Sequence of chain 1.A:
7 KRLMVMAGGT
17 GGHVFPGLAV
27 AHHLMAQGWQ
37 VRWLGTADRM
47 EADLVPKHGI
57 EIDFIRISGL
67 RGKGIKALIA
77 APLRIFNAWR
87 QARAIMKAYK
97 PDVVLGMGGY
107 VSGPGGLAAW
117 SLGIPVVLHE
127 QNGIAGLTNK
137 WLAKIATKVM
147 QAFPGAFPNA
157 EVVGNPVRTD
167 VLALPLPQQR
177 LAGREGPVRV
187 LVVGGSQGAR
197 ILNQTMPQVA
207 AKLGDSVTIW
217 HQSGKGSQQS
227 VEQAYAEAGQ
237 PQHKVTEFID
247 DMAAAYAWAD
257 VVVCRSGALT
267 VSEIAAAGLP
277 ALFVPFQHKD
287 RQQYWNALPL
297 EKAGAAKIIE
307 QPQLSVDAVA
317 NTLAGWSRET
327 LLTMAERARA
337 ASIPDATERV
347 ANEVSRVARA

A small-molecule ligand and the protein it binds are described below.
Small molecule (SMILES): CC(=O)N[C@H]1[C@@H](O[P](=O)(O)O[P](=O)(O)OC[C@H]2O[C@@H](n3ccc(=O)[nH]c3=O)[C@H](O)[C@@H]2O)O[C@H](CO)[C@@H](O)[C@@H]1O

Binding-site contacts:
Ligand atom O2' contacts residue ARG164 of chain 1.A at 2.7 Å (salt-bridge).
Ligand atom O7' contacts residue PHE282 of chain 1.A at 3.4 Å.
Ligand atom O2' contacts residue GLU269 of chain 1.A at 2.7 Å (salt-bridge).
Ligand atom O2A contacts residue THR266 of chain 1.A at 3.2 Å (h-bond).
Ligand atom C5B contacts residue THR266 of chain 1.A at 3.5 Å.
Ligand atom C3' contacts residue GLN288 of chain 1.A at 3.5 Å.
Ligand atom O2 contacts residue ARG164 of chain 1.A at 3.1 Å (salt-bridge).
Ligand atom O2' contacts residue MET248 of chain 1.A at 3.4 Å.
Ligand atom O2A contacts residue LEU265 of chain 1.A at 3.5 Å (h-bond).
Ligand atom N3 contacts residue MET248 of chain 1.A at 3.5 Å (h-bond).
Ligand atom O4' contacts residue GLY263 of chain 1.A at 3.3 Å.
Ligand atom O6' contacts residue GLY18 of chain 1.A at 3.3 Å.
Ligand atom O2 contacts residue MET248 of chain 1.A at 3.6 Å.
Ligand atom O1B contacts residue SER192 of chain 1.A at 3.5 Å (h-bond).
Ligand atom O3' contacts residue GLN289 of chain 1.A at 2.7 Å (h-bond).
Ligand atom O2 contacts residue PHE244 of chain 1.A at 3.5 Å.
Ligand atom O4' contacts residue ASN292 of chain 1.A at 3.5 Å (h-bond).
Ligand atom C2B contacts residue GLU269 of chain 1.A at 3.3 Å.
Ligand atom C3' contacts residue GLN289 of chain 1.A at 3.3 Å.
Ligand atom O4' contacts residue ALA264 of chain 1.A at 2.9 Å (h-bond).
Ligand atom C1B contacts residue GOL1 of chain 1.E at 3.6 Å.
Ligand atom O3B contacts residue GLU269 of chain 1.A at 2.6 Å (salt-bridge).
Ligand atom O3B contacts residue GOL1 of chain 1.E at 3.1 Å.
Ligand atom O2 contacts residue ILE245 of chain 1.A at 3.5 Å (h-bond).
Ligand atom O4 contacts residue GLN218 of chain 1.A at 3.2 Å.
Ligand atom O4' contacts residue GLN288 of chain 1.A at 3.3 Å (h-bond).
Ligand atom C4' contacts residue GLN288 of chain 1.A at 3.5 Å.
Ligand atom C4' contacts residue ASN128 of chain 1.A at 3.5 Å.
Ligand atom C4 contacts residue PHE244 of chain 1.A at 3.5 Å (hydrophobic).
Ligand atom C3B contacts residue GLU269 of chain 1.A at 3.2 Å.
Ligand atom O3' contacts residue GLN288 of chain 1.A at 2.4 Å (h-bond).
Ligand atom N3 contacts residue PHE244 of chain 1.A at 3.4 Å.
Ligand atom O7' contacts residue GLN289 of chain 1.A at 3.6 Å.
Ligand atom O4 contacts residue ILE245 of chain 1.A at 3.1 Å (h-bond).
Ligand atom O4' contacts residue ASN128 of chain 1.A at 2.6 Å (h-bond).
Ligand atom O2A contacts residue GLY263 of chain 1.A at 3.5 Å.
Ligand atom N3 contacts residue ILE245 of chain 1.A at 3.0 Å (h-bond).
Ligand atom O2B contacts residue SER192 of chain 1.A at 3.4 Å (h-bond).
Ligand atom C2 contacts residue PHE244 of chain 1.A at 3.5 Å (hydrophobic).
Ligand atom O2B contacts residue GLY191 of chain 1.A at 3.6 Å.